Sequence of chain 2.A:
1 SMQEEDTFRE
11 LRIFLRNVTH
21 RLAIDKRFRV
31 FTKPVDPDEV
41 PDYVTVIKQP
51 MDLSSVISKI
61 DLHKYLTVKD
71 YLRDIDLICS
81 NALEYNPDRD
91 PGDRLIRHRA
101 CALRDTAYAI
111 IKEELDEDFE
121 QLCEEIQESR

Binding-site contacts:
Ligand atom O2 contacts residue EDO1 of chain 2.I at 3.7 Å.
Ligand atom C2 contacts residue ASN86 of chain 2.A at 3.9 Å.
Ligand atom CM5 contacts residue ILE96 of chain 2.A at 4.3 Å (hydrophobic).
Ligand atom N3 contacts residue TYR85 of chain 2.A at 3.7 Å.
Ligand atom C5 contacts residue VAL35 of chain 2.A at 3.8 Å (hydrophobic).
Ligand atom O4 contacts residue ASN86 of chain 2.A at 2.9 Å (h-bond).
Ligand atom C4 contacts residue TYR85 of chain 2.A at 4.2 Å (hydrophobic).
Ligand atom O2 contacts residue ASN86 of chain 2.A at 3.7 Å.
Ligand atom C4 contacts residue TYR43 of chain 2.A at 4.2 Å (hydrophobic).
Ligand atom CM5 contacts residue VAL30 of chain 2.A at 3.9 Å (hydrophobic).
Ligand atom O4 contacts residue ILE96 of chain 2.A at 3.7 Å.
Ligand atom N1 contacts residue VAL40 of chain 2.A at 4.2 Å.
Ligand atom C6 contacts residue VAL35 of chain 2.A at 4.0 Å (hydrophobic).
Ligand atom C5 contacts residue ILE96 of chain 2.A at 3.9 Å (hydrophobic).
Ligand atom C5 contacts residue VAL30 of chain 2.A at 4.0 Å (hydrophobic).
Ligand atom C2 contacts residue EDO1 of chain 2.I at 4.2 Å.
Ligand atom O4 contacts residue TYR85 of chain 2.A at 3.9 Å.
Ligand atom N3 contacts residue ILE96 of chain 2.A at 3.9 Å.
Ligand atom C6 contacts residue VAL30 of chain 2.A at 3.8 Å (hydrophobic).
Ligand atom O4 contacts residue TYR43 of chain 2.A at 3.8 Å.
Ligand atom C2 contacts residue TYR85 of chain 2.A at 4.4 Å (hydrophobic).
Ligand atom C4 contacts residue ILE96 of chain 2.A at 3.5 Å (hydrophobic).
Ligand atom N3 contacts residue ASN86 of chain 2.A at 3.1 Å (h-bond).
Ligand atom CM5 contacts residue VAL35 of chain 2.A at 3.4 Å (hydrophobic).
Ligand atom C2 contacts residue ILE96 of chain 2.A at 4.4 Å (hydrophobic).
Ligand atom C4 contacts residue ASN86 of chain 2.A at 3.7 Å.
Ligand atom C6 contacts residue ILE96 of chain 2.A at 4.4 Å (hydrophobic).
Ligand atom O4 contacts residue ALA82 of chain 2.A at 4.5 Å.
Ligand atom O2 contacts residue TYR85 of chain 2.A at 4.2 Å.
Ligand atom N1 contacts residue VAL30 of chain 2.A at 4.5 Å.

This small molecule binds to this protein.
Small molecule (SMILES): Cc1c[nH]c(=O)[nH]c1=O